Sequence of chain 1.A:
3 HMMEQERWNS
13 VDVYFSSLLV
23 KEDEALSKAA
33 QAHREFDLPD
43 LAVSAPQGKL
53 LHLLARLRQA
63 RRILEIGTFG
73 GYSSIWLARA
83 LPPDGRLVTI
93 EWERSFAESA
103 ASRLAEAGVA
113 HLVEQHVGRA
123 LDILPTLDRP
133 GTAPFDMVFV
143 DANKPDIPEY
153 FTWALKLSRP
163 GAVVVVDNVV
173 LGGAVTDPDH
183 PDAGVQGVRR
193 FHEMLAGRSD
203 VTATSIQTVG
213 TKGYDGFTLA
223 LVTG

This small molecule binds to this protein.
Small molecule (SMILES): C[C@@H](O)[C@@H](C)O

Binding-site contacts:
Ligand atom O5 contacts residue VAL22 of chain 1.A at 2.9 Å (h-bond).
Ligand atom O6 contacts residue ALA47 of chain 1.A at 3.9 Å.
Ligand atom C2 contacts residue GLU24 of chain 1.A at 4.2 Å.
Ligand atom O6 contacts residue SER18 of chain 1.A at 2.7 Å (h-bond).
Ligand atom C3 contacts residue SER18 of chain 1.A at 3.8 Å.
Ligand atom C2 contacts residue VAL22 of chain 1.A at 3.6 Å (hydrophobic).
Ligand atom O5 contacts residue SER18 of chain 1.A at 3.0 Å.
Ligand atom C4 contacts residue ALA47 of chain 1.A at 4.2 Å (hydrophobic).
Ligand atom C4 contacts residue GLU24 of chain 1.A at 3.5 Å.
Ligand atom C1 contacts residue GLU24 of chain 1.A at 3.8 Å.
Ligand atom O5 contacts residue SER19 of chain 1.A at 3.9 Å.
Ligand atom C2 contacts residue ALA47 of chain 1.A at 4.0 Å (hydrophobic).
Ligand atom C3 contacts residue ALA47 of chain 1.A at 4.3 Å (hydrophobic).
Ligand atom C1 contacts residue VAL22 of chain 1.A at 3.6 Å (hydrophobic).
Ligand atom C2 contacts residue SER18 of chain 1.A at 3.7 Å.